A protein and the small-molecule ligand that binds it are described below.
Small molecule (SMILES): CC(=O)N[C@H]1[C@H](O[C@H]2[C@H](O)[C@@H](NC(C)=O)CO[C@@H]2CO)O[C@H](CO)[C@@H](O)[C@@H]1O

Sequence of chain 1.B:
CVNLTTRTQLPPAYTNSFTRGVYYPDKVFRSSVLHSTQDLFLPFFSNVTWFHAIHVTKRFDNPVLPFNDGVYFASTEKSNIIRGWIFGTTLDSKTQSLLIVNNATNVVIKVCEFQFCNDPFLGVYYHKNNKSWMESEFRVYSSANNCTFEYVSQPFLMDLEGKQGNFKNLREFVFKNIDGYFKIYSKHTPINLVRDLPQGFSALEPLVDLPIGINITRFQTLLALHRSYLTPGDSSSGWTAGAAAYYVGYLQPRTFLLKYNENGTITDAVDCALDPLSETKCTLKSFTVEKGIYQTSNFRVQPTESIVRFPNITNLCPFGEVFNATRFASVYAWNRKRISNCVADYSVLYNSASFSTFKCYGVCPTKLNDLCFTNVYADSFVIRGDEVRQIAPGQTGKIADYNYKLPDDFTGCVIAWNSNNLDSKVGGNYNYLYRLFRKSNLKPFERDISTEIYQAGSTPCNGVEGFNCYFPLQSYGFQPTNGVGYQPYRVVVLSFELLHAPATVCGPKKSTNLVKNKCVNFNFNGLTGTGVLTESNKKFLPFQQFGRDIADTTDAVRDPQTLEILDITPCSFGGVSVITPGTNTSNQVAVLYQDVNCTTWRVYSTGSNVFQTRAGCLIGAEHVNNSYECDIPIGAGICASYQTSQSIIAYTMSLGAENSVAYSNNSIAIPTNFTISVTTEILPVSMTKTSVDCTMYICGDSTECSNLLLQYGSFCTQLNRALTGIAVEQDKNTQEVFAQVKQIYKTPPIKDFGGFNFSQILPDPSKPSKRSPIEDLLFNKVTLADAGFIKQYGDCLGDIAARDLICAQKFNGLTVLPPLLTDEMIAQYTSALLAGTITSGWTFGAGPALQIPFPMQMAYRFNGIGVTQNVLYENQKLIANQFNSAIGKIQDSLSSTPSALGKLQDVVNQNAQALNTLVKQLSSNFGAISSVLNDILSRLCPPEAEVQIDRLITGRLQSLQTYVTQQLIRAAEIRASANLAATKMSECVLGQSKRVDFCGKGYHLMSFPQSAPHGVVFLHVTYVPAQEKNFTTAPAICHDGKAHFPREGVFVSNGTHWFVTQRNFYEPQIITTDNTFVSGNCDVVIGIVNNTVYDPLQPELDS

Binding-site contacts:
Ligand atom C6 contacts residue VAL171 of chain 1.B at 4.1 Å (hydrophobic).
Ligand atom C8 contacts residue VAL171 of chain 1.B at 3.7 Å (hydrophobic).
Ligand atom O5 contacts residue VAL127 of chain 1.B at 3.5 Å.
Ligand atom C1 contacts residue ASN122 of chain 1.B at 1.5 Å.
Ligand atom C8 contacts residue ASN122 of chain 1.B at 3.2 Å.
Ligand atom C8 contacts residue GLU154 of chain 1.B at 4.1 Å.
Ligand atom O7 contacts residue ASN122 of chain 1.B at 3.2 Å (h-bond).
Ligand atom C3 contacts residue ASN125 of chain 1.B at 3.7 Å.
Ligand atom N2 contacts residue ASN125 of chain 1.B at 4.3 Å.
Ligand atom N2 contacts residue ASN122 of chain 1.B at 3.0 Å (h-bond).
Ligand atom C1 contacts residue ASN125 of chain 1.B at 3.8 Å.
Ligand atom C2 contacts residue ASN122 of chain 1.B at 2.6 Å.
Ligand atom C2 contacts residue ASN125 of chain 1.B at 4.2 Å.
Ligand atom C7 contacts residue THR124 of chain 1.B at 4.2 Å.
Ligand atom C1 contacts residue VAL127 of chain 1.B at 4.2 Å (hydrophobic).
Ligand atom N2 contacts residue THR124 of chain 1.B at 3.8 Å.
Ligand atom C3 contacts residue ASN122 of chain 1.B at 3.9 Å.
Ligand atom O4 contacts residue ASN125 of chain 1.B at 4.4 Å.
Ligand atom C7 contacts residue ASN122 of chain 1.B at 3.3 Å.
Ligand atom C5 contacts residue VAL127 of chain 1.B at 4.2 Å (hydrophobic).
Ligand atom C4 contacts residue ASN125 of chain 1.B at 4.2 Å.
Ligand atom O5 contacts residue ASN122 of chain 1.B at 2.5 Å (h-bond).
Ligand atom C4 contacts residue ASN122 of chain 1.B at 4.4 Å.
Ligand atom C8 contacts residue THR124 of chain 1.B at 3.3 Å.
Ligand atom C6 contacts residue VAL127 of chain 1.B at 4.0 Å (hydrophobic).
Ligand atom O5 contacts residue ASN125 of chain 1.B at 4.3 Å.
Ligand atom C5 contacts residue ASN125 of chain 1.B at 3.9 Å.
Ligand atom C5 contacts residue ASN122 of chain 1.B at 3.8 Å.